A protein and the small-molecule ligand that binds it are described below.
Small molecule (SMILES): CC(=O)N[C@H]1[C@H](OC[C@H]2OC[C@H](NC(C)=O)[C@@H](O)[C@@H]2O)O[C@H](CO)[C@@H](O[C@@H]2O[C@H](CO)[C@@H](O)[C@H](O)[C@@H]2O)[C@@H]1O

Sequence of chain 1.C:
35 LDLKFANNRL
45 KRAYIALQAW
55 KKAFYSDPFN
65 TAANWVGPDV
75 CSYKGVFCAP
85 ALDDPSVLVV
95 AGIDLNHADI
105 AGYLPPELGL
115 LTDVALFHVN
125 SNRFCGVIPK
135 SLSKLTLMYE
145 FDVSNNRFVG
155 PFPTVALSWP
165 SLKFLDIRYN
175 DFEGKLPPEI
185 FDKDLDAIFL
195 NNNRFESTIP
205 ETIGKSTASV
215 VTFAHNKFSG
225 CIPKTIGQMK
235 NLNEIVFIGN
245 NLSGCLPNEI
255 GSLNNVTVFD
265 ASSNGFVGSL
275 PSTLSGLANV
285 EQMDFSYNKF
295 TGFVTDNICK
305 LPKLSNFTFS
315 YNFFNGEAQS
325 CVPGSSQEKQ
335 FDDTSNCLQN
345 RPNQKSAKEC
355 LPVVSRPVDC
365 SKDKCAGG

Binding-site contacts:
Ligand atom N2 contacts residue ASN310 of chain 1.C at 2.8 Å (h-bond).
Ligand atom O5 contacts residue THR312 of chain 1.C at 4.3 Å.
Ligand atom C6 contacts residue THR312 of chain 1.C at 4.4 Å.
Ligand atom C8 contacts residue ASP336 of chain 1.C at 3.4 Å.
Ligand atom C2 contacts residue ASN310 of chain 1.C at 2.4 Å.
Ligand atom O7 contacts residue ASN310 of chain 1.C at 4.4 Å.
Ligand atom N2 contacts residue GLN334 of chain 1.C at 4.2 Å.
Ligand atom C7 contacts residue ASN310 of chain 1.C at 3.8 Å.
Ligand atom C5 contacts residue ASN310 of chain 1.C at 3.7 Å.
Ligand atom O5 contacts residue ASN310 of chain 1.C at 2.4 Å (h-bond).
Ligand atom C4 contacts residue ASN310 of chain 1.C at 4.2 Å.
Ligand atom C1 contacts residue ASN310 of chain 1.C at 1.4 Å.
Ligand atom C3 contacts residue ASN310 of chain 1.C at 3.8 Å.